Sequence of chain 1.B:
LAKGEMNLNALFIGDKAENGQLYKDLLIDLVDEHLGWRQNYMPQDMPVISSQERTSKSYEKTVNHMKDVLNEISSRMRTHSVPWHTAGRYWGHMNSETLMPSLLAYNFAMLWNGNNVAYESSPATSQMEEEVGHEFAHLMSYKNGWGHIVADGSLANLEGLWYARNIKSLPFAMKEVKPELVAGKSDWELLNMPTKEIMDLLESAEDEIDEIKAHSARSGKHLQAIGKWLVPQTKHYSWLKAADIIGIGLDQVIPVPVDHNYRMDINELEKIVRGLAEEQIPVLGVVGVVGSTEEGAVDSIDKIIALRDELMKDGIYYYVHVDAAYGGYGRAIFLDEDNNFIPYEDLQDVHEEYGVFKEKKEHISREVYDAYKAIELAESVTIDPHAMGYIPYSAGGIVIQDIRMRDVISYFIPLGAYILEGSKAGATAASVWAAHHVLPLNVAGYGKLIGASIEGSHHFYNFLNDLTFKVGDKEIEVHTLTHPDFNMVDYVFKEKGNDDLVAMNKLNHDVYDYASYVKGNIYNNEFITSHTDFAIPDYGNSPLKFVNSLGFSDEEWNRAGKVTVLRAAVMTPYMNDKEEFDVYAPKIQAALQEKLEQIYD

The protein below binds the small molecule below.
Small molecule (SMILES): NCCc1ccc(O)c(O)c1

Binding-site contacts:
Ligand atom C3 contacts residue HIS98 of chain 1.B at 4.0 Å.
Ligand atom C4 contacts residue TYR398 of chain 1.B at 4.0 Å (hydrophobic).
Ligand atom N1 contacts residue MET99 of chain 1.B at 4.2 Å.
Ligand atom O2 contacts residue SER126 of chain 1.C at 3.3 Å.
Ligand atom N1 contacts residue PLP1 of chain 1.H at 1.2 Å.
Ligand atom C7 contacts residue SER440 of chain 1.C at 3.5 Å.
Ligand atom O1 contacts residue HIS98 of chain 1.B at 4.0 Å.
Ligand atom C5 contacts residue MET99 of chain 1.B at 4.1 Å (hydrophobic).
Ligand atom C3 contacts residue SER126 of chain 1.C at 4.2 Å.
Ligand atom O2 contacts residue ASN120 of chain 1.C at 4.3 Å.
Ligand atom O2 contacts residue ASN100 of chain 1.B at 2.6 Å (h-bond).
Ligand atom C3 contacts residue ASN120 of chain 1.C at 3.7 Å.
Ligand atom C7 contacts residue PLP1 of chain 1.H at 3.5 Å.
Ligand atom C3 contacts residue VAL122 of chain 1.C at 4.2 Å (hydrophobic).
Ligand atom C4 contacts residue ASN100 of chain 1.B at 3.3 Å.
Ligand atom O1 contacts residue VAL122 of chain 1.C at 3.9 Å.
Ligand atom C7 contacts residue ASN120 of chain 1.C at 4.1 Å.
Ligand atom C6 contacts residue ASN100 of chain 1.B at 4.3 Å.
Ligand atom O2 contacts residue HIS98 of chain 1.B at 3.4 Å.
Ligand atom C1 contacts residue SER440 of chain 1.C at 4.1 Å.
Ligand atom C6 contacts residue MET99 of chain 1.B at 4.2 Å (hydrophobic).
Ligand atom C4 contacts residue HIS98 of chain 1.B at 3.8 Å.
Ligand atom C2 contacts residue ASN120 of chain 1.C at 3.5 Å.
Ligand atom C5 contacts residue ASN120 of chain 1.C at 3.9 Å.
Ligand atom C6 contacts residue TYR398 of chain 1.B at 3.7 Å (hydrophobic).
Ligand atom C8 contacts residue MET99 of chain 1.B at 4.1 Å (hydrophobic).
Ligand atom C5 contacts residue ASN100 of chain 1.B at 3.1 Å.
Ligand atom C4 contacts residue SER126 of chain 1.C at 4.1 Å.
Ligand atom C8 contacts residue PLP1 of chain 1.H at 2.3 Å.
Ligand atom C5 contacts residue TYR398 of chain 1.B at 3.4 Å (hydrophobic).
Ligand atom C7 contacts residue MET99 of chain 1.B at 4.4 Å (hydrophobic).
Ligand atom O1 contacts residue SER126 of chain 1.C at 3.4 Å (h-bond).
Ligand atom C1 contacts residue ASN120 of chain 1.C at 3.5 Å.
Ligand atom O1 contacts residue ASN120 of chain 1.C at 4.4 Å.
Ligand atom O1 contacts residue ALA123 of chain 1.C at 3.4 Å.
Ligand atom C6 contacts residue ASN120 of chain 1.C at 3.7 Å.
Ligand atom C5 contacts residue HIS98 of chain 1.B at 4.2 Å.
Ligand atom C2 contacts residue VAL122 of chain 1.C at 3.8 Å (hydrophobic).
Ligand atom O2 contacts residue TYR398 of chain 1.B at 4.4 Å.
Ligand atom C4 contacts residue ASN120 of chain 1.C at 3.9 Å.

Sequence of chain 1.C:
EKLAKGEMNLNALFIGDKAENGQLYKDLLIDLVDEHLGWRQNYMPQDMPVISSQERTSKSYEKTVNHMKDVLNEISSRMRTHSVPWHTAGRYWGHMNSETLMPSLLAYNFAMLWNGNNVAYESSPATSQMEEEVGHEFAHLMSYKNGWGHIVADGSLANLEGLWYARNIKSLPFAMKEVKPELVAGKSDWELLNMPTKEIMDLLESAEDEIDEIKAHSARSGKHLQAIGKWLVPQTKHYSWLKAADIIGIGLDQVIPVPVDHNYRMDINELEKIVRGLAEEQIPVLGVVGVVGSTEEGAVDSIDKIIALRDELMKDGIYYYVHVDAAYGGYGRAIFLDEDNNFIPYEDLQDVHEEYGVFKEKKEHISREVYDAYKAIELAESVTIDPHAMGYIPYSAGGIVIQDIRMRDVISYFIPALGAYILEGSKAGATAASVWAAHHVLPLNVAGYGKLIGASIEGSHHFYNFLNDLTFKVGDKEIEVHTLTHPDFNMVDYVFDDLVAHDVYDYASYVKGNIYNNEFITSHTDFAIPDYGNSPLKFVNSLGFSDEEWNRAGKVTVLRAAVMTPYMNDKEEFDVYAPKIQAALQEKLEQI